Sequence of chain 4.A:
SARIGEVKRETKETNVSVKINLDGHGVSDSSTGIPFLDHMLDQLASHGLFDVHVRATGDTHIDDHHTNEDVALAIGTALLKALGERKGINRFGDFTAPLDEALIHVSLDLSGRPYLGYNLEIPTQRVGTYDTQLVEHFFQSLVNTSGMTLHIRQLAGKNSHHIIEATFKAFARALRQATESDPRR

Sequence of chain 7.A:
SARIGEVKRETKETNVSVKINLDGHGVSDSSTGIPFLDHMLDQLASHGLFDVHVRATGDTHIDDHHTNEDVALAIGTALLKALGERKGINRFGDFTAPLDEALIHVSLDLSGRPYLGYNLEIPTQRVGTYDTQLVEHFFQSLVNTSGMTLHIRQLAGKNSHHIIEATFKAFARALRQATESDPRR

Sequence of chain 22.A:
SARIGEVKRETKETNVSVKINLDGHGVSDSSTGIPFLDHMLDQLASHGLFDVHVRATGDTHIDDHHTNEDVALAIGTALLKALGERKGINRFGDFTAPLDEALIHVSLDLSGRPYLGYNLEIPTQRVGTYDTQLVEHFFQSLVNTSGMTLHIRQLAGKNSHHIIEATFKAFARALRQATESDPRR

Binding-site contacts:
Ligand atom N1 contacts residue HIS71 of chain 22.A at 4.5 Å.
Ligand atom N4 contacts residue LEU105 of chain 4.A at 4.1 Å.
Ligand atom N2 contacts residue MN1 of chain 22.B at 3.2 Å.
Ligand atom C5 contacts residue HIS167 of chain 4.A at 3.4 Å.
Ligand atom C3 contacts residue LEU105 of chain 4.A at 3.8 Å (hydrophobic).
Ligand atom N2 contacts residue LEU105 of chain 4.A at 4.0 Å.
Ligand atom N1 contacts residue LEU105 of chain 4.A at 4.2 Å.
Ligand atom C3 contacts residue MN1 of chain 22.B at 4.4 Å.
Ligand atom C3 contacts residue ARG119 of chain 7.A at 4.5 Å.
Ligand atom N1 contacts residue HIS167 of chain 4.A at 3.2 Å (h-bond).
Ligand atom N2 contacts residue HIS72 of chain 22.A at 4.1 Å.
Ligand atom N2 contacts residue GLU171 of chain 4.A at 3.6 Å.
Ligand atom N2 contacts residue MN1 of chain 22.C at 4.4 Å.
Ligand atom C5 contacts residue MN1 of chain 22.B at 3.2 Å.
Ligand atom C5 contacts residue LEU105 of chain 4.A at 4.5 Å (hydrophobic).
Ligand atom N1 contacts residue MN1 of chain 22.C at 4.4 Å.
Ligand atom C3 contacts residue HIS71 of chain 22.A at 4.4 Å.
Ligand atom C3 contacts residue GLU75 of chain 22.A at 3.8 Å.
Ligand atom C5 contacts residue GLU75 of chain 22.A at 4.2 Å.
Ligand atom N1 contacts residue GLU171 of chain 4.A at 3.1 Å (salt-bridge).
Ligand atom C5 contacts residue HIS71 of chain 22.A at 3.1 Å.
Ligand atom N1 contacts residue MN1 of chain 22.B at 2.3 Å.
Ligand atom C5 contacts residue GLU171 of chain 4.A at 4.1 Å.
Ligand atom C5 contacts residue HIS72 of chain 22.A at 3.7 Å.
Ligand atom N4 contacts residue HIS168 of chain 4.A at 3.4 Å (h-bond).
Ligand atom N4 contacts residue GLU75 of chain 22.A at 3.3 Å (salt-bridge).
Ligand atom C3 contacts residue MN1 of chain 22.C at 3.2 Å.
Ligand atom N4 contacts residue MN1 of chain 22.C at 2.2 Å.
Ligand atom C5 contacts residue MN1 of chain 22.C at 3.2 Å.
Ligand atom N4 contacts residue MN1 of chain 22.B at 4.4 Å.
Ligand atom N4 contacts residue HIS72 of chain 22.A at 4.4 Å.
Ligand atom N1 contacts residue HIS72 of chain 22.A at 3.2 Å (h-bond).
Ligand atom C5 contacts residue HIS168 of chain 4.A at 3.8 Å.
Ligand atom N4 contacts residue HIS71 of chain 22.A at 3.1 Å (h-bond).
Ligand atom C3 contacts residue HIS168 of chain 4.A at 4.2 Å.

A protein and the small-molecule ligand that binds it are described below.
Small molecule (SMILES): c1nnc[nH]1